Binding-site contacts:
Ligand atom O2 contacts residue ALA39 of chain 1.B at 3.0 Å (h-bond).
Ligand atom C21 contacts residue SER99 of chain 1.B at 3.1 Å.
Ligand atom C4 contacts residue VAL37 of chain 1.B at 3.8 Å (hydrophobic).
Ligand atom C5 contacts residue TRP95 of chain 1.B at 3.7 Å (hydrophobic).
Ligand atom C10 contacts residue SER73 of chain 1.B at 3.7 Å.
Ligand atom C24 contacts residue ARG112 of chain 1.B at 3.6 Å.
Ligand atom C3 contacts residue TYR33 of chain 1.B at 3.5 Å (hydrophobic).
Ligand atom C2 contacts residue TRP108 of chain 2.A at 3.6 Å (hydrophobic).
Ligand atom C10 contacts residue TRP68 of chain 1.B at 3.7 Å (hydrophobic).
Ligand atom N1 contacts residue ASN116 of chain 1.B at 2.8 Å (h-bond).
Ligand atom C20 contacts residue SER99 of chain 1.B at 3.6 Å.
Ligand atom N17 contacts residue SER73 of chain 1.B at 2.9 Å (h-bond).
Ligand atom C8 contacts residue TRP68 of chain 1.B at 3.7 Å (hydrophobic).
Ligand atom C24 contacts residue ALA39 of chain 1.B at 3.6 Å (hydrophobic).
Ligand atom C18 contacts residue SER73 of chain 1.B at 3.5 Å.
Ligand atom C22 contacts residue SER99 of chain 1.B at 3.4 Å.
Ligand atom O27 contacts residue ARG112 of chain 1.B at 3.0 Å (salt-bridge).
Ligand atom C6 contacts residue TRP95 of chain 1.B at 3.2 Å (hydrophobic).
Ligand atom N2 contacts residue VAL37 of chain 1.B at 3.7 Å.
Ligand atom C3 contacts residue ASN116 of chain 1.B at 3.8 Å.
Ligand atom S1 contacts residue THR75 of chain 1.B at 3.4 Å (h-bond).
Ligand atom O3 contacts residue TYR33 of chain 1.B at 2.7 Å (h-bond).
Ligand atom C7 contacts residue THR35 of chain 1.B at 3.4 Å.
Ligand atom S1 contacts residue TRP68 of chain 1.B at 3.6 Å.
Ligand atom O3 contacts residue ASN12 of chain 1.B at 3.0 Å (h-bond).
Ligand atom C1 contacts residue SER73 of chain 1.B at 3.7 Å.
Ligand atom C5 contacts residue ASN116 of chain 1.B at 3.8 Å.
Ligand atom C22 contacts residue ARG112 of chain 1.B at 3.3 Å.
Ligand atom C23 contacts residue ARG112 of chain 1.B at 2.9 Å.
Ligand atom O2 contacts residue ALA38 of chain 1.B at 3.2 Å.
Ligand atom C23 contacts residue ALA39 of chain 1.B at 3.4 Å (hydrophobic).
Ligand atom C3 contacts residue SER16 of chain 1.B at 3.6 Å.
Ligand atom O3 contacts residue SER16 of chain 1.B at 2.7 Å (h-bond).
Ligand atom N25 contacts residue ARG112 of chain 1.B at 3.5 Å (salt-bridge).
Ligand atom C20 contacts residue SER73 of chain 1.B at 3.4 Å.
Ligand atom N1 contacts residue LEU14 of chain 1.B at 3.8 Å.
Ligand atom N2 contacts residue THR35 of chain 1.B at 3.0 Å (h-bond).
Ligand atom C7 contacts residue VAL37 of chain 1.B at 3.5 Å (hydrophobic).
Ligand atom C20 contacts residue SER71 of chain 1.B at 3.6 Å.
Ligand atom C9 contacts residue TRP68 of chain 1.B at 3.6 Å (hydrophobic).

This protein binds this small molecule.
Small molecule (SMILES): O=C(CCCC[C@@H]1SC[C@@H]2NC(=O)N[C@@H]21)Nc1ccc([N+](=O)[O-])cc1

Sequence of chain 1.B:
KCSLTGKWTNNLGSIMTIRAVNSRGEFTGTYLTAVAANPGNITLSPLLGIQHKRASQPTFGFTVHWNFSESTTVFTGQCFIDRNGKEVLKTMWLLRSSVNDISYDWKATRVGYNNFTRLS

Sequence of chain 2.A:
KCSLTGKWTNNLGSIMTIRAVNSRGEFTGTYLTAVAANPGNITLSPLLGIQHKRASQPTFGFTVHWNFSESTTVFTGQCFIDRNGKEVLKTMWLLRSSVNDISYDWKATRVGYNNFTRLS